The protein below binds the small molecule below.
Small molecule (SMILES): O=P(O)(O)O[C@H]1O[C@H](CO)[C@@H](O)[C@H](O)[C@@H]1O

Sequence of chain 1.A:
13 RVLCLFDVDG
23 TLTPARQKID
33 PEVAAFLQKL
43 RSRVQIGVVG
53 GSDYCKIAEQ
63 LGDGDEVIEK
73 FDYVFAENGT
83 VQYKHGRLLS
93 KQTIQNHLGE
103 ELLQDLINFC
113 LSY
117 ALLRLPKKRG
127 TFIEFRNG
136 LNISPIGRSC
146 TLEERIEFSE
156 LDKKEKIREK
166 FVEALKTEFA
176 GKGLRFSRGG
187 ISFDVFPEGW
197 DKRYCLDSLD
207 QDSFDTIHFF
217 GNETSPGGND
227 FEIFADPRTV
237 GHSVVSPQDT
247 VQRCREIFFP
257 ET

Binding-site contacts:
Ligand atom O3P contacts residue MSE186 of chain 1.A at 2.7 Å (h-bond).
Ligand atom C2 contacts residue ASP190 of chain 1.A at 3.7 Å.
Ligand atom P contacts residue GLY185 of chain 1.A at 3.8 Å.
Ligand atom O2 contacts residue ASN137 of chain 1.A at 3.5 Å (h-bond).
Ligand atom O2P contacts residue ILE187 of chain 1.A at 3.3 Å.
Ligand atom O2 contacts residue ARG132 of chain 1.A at 2.9 Å (salt-bridge).
Ligand atom O1P contacts residue ARG143 of chain 1.A at 2.8 Å (salt-bridge).
Ligand atom O3P contacts residue ILE187 of chain 1.A at 3.9 Å.
Ligand atom O6 contacts residue ARG132 of chain 1.A at 3.0 Å (salt-bridge).
Ligand atom O2P contacts residue GLY185 of chain 1.A at 3.8 Å.
Ligand atom O1 contacts residue GLY185 of chain 1.A at 3.4 Å.
Ligand atom O4 contacts residue ARG28 of chain 1.A at 3.0 Å (salt-bridge).
Ligand atom O4 contacts residue LYS58 of chain 1.A at 4.0 Å.
Ligand atom P contacts residue ARG143 of chain 1.A at 3.7 Å.
Ligand atom O1P contacts residue ARG150 of chain 1.A at 2.9 Å (salt-bridge).
Ligand atom C2 contacts residue ARG132 of chain 1.A at 4.0 Å.
Ligand atom O1 contacts residue SER188 of chain 1.A at 3.8 Å.
Ligand atom P contacts residue SER188 of chain 1.A at 3.7 Å.
Ligand atom P contacts residue MSE186 of chain 1.A at 3.7 Å.
Ligand atom C5 contacts residue ARG132 of chain 1.A at 4.0 Å.
Ligand atom C4 contacts residue ARG28 of chain 1.A at 4.0 Å.
Ligand atom C1 contacts residue ARG132 of chain 1.A at 4.0 Å.
Ligand atom O3P contacts residue GLY185 of chain 1.A at 3.3 Å.
Ligand atom C4 contacts residue ARG132 of chain 1.A at 3.8 Å.
Ligand atom P contacts residue ARG150 of chain 1.A at 3.2 Å.
Ligand atom C6 contacts residue ARG143 of chain 1.A at 3.8 Å.
Ligand atom C1 contacts residue ARG143 of chain 1.A at 3.6 Å.
Ligand atom C6 contacts residue ARG132 of chain 1.A at 3.9 Å.
Ligand atom C1 contacts residue SER188 of chain 1.A at 3.4 Å.
Ligand atom C3 contacts residue ARG28 of chain 1.A at 3.9 Å.
Ligand atom O3P contacts residue ARG150 of chain 1.A at 2.5 Å (salt-bridge).
Ligand atom O4 contacts residue SER54 of chain 1.A at 3.5 Å (h-bond).
Ligand atom O5 contacts residue ARG132 of chain 1.A at 3.2 Å (salt-bridge).
Ligand atom O2 contacts residue ASP190 of chain 1.A at 2.9 Å (salt-bridge).
Ligand atom O2P contacts residue SER188 of chain 1.A at 2.4 Å (h-bond).
Ligand atom O2P contacts residue ARG143 of chain 1.A at 3.2 Å (salt-bridge).
Ligand atom C1 contacts residue ASN137 of chain 1.A at 3.9 Å.
Ligand atom O2P contacts residue MSE186 of chain 1.A at 3.5 Å (h-bond).
Ligand atom O5 contacts residue ARG143 of chain 1.A at 3.3 Å (salt-bridge).
Ligand atom C6 contacts residue LYS58 of chain 1.A at 3.6 Å.